Binding-site contacts:
Ligand atom O6 contacts residue ALA248 of chain 1.B at 3.9 Å.
Ligand atom O7 contacts residue ASN18 of chain 1.B at 3.8 Å.
Ligand atom C7 contacts residue MET245 of chain 1.B at 4.2 Å (hydrophobic).
Ligand atom C8 contacts residue GLU244 of chain 1.B at 4.0 Å.
Ligand atom C5 contacts residue ASN18 of chain 1.B at 3.6 Å.
Ligand atom O5 contacts residue ASN18 of chain 1.B at 2.3 Å (h-bond).
Ligand atom O5 contacts residue LEU21 of chain 1.B at 3.8 Å.
Ligand atom O7 contacts residue MET245 of chain 1.B at 3.8 Å.
Ligand atom C6 contacts residue ALA248 of chain 1.B at 3.7 Å (hydrophobic).
Ligand atom C8 contacts residue MET245 of chain 1.B at 3.8 Å (hydrophobic).
Ligand atom C4 contacts residue ASN18 of chain 1.B at 4.2 Å.
Ligand atom C3 contacts residue ASN18 of chain 1.B at 3.8 Å.
Ligand atom O6 contacts residue LEU21 of chain 1.B at 4.2 Å.
Ligand atom C7 contacts residue ASN18 of chain 1.B at 3.6 Å.
Ligand atom C2 contacts residue ASN18 of chain 1.B at 2.5 Å.
Ligand atom C1 contacts residue ASN18 of chain 1.B at 1.4 Å.
Ligand atom N2 contacts residue ASN18 of chain 1.B at 3.1 Å (h-bond).

This small molecule binds to this protein.
Small molecule (SMILES): CC(=O)N[C@H]1[C@H](O[C@H]2[C@H](O)[C@@H](NC(C)=O)CO[C@@H]2CO)O[C@H](CO)[C@@H](O)[C@@H]1O

Sequence of chain 1.B:
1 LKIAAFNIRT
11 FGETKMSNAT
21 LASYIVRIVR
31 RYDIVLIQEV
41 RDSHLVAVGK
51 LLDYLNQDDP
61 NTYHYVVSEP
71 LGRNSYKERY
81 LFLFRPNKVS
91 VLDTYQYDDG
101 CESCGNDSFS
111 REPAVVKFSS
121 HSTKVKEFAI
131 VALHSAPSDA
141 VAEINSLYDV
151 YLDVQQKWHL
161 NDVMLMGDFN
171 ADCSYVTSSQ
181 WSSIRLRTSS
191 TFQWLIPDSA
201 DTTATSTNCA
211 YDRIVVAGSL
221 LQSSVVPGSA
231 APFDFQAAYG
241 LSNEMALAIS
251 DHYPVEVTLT